Sequence of chain 1.A:
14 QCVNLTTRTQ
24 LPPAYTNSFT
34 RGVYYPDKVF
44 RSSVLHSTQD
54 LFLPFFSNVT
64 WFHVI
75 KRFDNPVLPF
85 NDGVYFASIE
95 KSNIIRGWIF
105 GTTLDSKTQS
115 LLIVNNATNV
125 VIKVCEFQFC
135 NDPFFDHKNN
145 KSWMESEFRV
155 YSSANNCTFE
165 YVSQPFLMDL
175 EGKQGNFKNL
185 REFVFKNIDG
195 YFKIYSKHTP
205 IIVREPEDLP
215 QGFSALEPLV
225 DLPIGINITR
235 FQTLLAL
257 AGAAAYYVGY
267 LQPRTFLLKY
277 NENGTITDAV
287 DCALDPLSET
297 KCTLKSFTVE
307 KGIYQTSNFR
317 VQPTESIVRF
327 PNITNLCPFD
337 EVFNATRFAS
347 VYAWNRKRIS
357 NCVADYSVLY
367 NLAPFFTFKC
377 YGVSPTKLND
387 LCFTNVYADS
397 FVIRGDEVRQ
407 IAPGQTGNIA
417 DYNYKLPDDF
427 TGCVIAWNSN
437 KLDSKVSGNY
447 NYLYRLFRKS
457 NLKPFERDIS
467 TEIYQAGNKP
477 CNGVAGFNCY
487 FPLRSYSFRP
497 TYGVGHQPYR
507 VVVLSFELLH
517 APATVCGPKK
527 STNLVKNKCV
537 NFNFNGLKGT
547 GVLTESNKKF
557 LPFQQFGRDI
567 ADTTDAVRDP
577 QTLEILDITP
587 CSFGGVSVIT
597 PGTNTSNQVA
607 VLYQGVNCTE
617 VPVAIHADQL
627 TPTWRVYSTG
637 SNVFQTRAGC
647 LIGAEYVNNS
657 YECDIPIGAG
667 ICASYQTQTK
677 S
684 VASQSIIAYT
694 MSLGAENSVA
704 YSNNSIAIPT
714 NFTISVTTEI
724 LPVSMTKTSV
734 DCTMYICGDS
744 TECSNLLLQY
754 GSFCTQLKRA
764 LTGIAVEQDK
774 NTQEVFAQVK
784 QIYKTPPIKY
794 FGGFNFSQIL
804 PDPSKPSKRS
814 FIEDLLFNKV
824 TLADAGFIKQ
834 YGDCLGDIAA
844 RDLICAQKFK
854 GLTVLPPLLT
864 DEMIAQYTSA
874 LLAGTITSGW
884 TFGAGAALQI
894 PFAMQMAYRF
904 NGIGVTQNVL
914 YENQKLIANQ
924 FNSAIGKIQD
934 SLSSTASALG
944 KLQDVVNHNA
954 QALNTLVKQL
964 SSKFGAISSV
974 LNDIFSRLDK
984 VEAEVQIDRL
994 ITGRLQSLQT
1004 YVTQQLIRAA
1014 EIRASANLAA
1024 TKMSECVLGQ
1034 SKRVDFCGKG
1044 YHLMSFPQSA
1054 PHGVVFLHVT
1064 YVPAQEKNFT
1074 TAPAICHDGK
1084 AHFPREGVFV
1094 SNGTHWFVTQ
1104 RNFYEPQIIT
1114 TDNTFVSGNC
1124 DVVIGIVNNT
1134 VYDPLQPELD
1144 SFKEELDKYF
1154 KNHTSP

This small molecule binds to this protein.
Small molecule (SMILES): CC(=O)N[C@H]1[C@H](O[C@H]2[C@H](O)[C@@H](NC(C)=O)CO[C@@H]2CO)O[C@H](CO)[C@@H](O[C@H]2O[C@H](CO)[C@@H](O)[C@H](O)[C@@H]2O)[C@@H]1O

Binding-site contacts:
Ligand atom C6 contacts residue THR106 of chain 1.B at 4.1 Å.
Ligand atom O3 contacts residue SER456 of chain 1.A at 3.6 Å.
Ligand atom C8 contacts residue GLU462 of chain 1.A at 3.4 Å.
Ligand atom O7 contacts residue ASN231 of chain 1.B at 3.8 Å.
Ligand atom C4 contacts residue ASN231 of chain 1.B at 4.3 Å.
Ligand atom C2 contacts residue ASN231 of chain 1.B at 2.8 Å.
Ligand atom O7 contacts residue GLU462 of chain 1.A at 3.1 Å (salt-bridge).
Ligand atom C3 contacts residue ASN231 of chain 1.B at 3.9 Å.
Ligand atom C8 contacts residue LYS459 of chain 1.A at 2.9 Å.
Ligand atom C7 contacts residue ASN231 of chain 1.B at 3.7 Å.
Ligand atom C6 contacts residue LYS455 of chain 1.A at 4.0 Å.
Ligand atom C7 contacts residue LYS459 of chain 1.A at 4.3 Å.
Ligand atom C5 contacts residue THR233 of chain 1.B at 4.5 Å.
Ligand atom C8 contacts residue LEU458 of chain 1.A at 4.3 Å (hydrophobic).
Ligand atom N2 contacts residue ASN231 of chain 1.B at 3.2 Å (h-bond).
Ligand atom O7 contacts residue ARG454 of chain 1.A at 3.3 Å (salt-bridge).
Ligand atom C5 contacts residue LYS455 of chain 1.A at 4.5 Å.
Ligand atom O5 contacts residue THR106 of chain 1.B at 4.4 Å.
Ligand atom C7 contacts residue ARG454 of chain 1.A at 4.0 Å.
Ligand atom O6 contacts residue THR106 of chain 1.B at 3.7 Å.
Ligand atom O5 contacts residue ASN231 of chain 1.B at 2.3 Å (h-bond).
Ligand atom C5 contacts residue ASN231 of chain 1.B at 3.5 Å.
Ligand atom C8 contacts residue ASN457 of chain 1.A at 4.4 Å.
Ligand atom C7 contacts residue GLU462 of chain 1.A at 3.6 Å.
Ligand atom C8 contacts residue THR233 of chain 1.B at 4.1 Å.
Ligand atom C1 contacts residue ASN231 of chain 1.B at 1.5 Å.
Ligand atom O5 contacts residue THR233 of chain 1.B at 4.4 Å.

Sequence of chain 1.B:
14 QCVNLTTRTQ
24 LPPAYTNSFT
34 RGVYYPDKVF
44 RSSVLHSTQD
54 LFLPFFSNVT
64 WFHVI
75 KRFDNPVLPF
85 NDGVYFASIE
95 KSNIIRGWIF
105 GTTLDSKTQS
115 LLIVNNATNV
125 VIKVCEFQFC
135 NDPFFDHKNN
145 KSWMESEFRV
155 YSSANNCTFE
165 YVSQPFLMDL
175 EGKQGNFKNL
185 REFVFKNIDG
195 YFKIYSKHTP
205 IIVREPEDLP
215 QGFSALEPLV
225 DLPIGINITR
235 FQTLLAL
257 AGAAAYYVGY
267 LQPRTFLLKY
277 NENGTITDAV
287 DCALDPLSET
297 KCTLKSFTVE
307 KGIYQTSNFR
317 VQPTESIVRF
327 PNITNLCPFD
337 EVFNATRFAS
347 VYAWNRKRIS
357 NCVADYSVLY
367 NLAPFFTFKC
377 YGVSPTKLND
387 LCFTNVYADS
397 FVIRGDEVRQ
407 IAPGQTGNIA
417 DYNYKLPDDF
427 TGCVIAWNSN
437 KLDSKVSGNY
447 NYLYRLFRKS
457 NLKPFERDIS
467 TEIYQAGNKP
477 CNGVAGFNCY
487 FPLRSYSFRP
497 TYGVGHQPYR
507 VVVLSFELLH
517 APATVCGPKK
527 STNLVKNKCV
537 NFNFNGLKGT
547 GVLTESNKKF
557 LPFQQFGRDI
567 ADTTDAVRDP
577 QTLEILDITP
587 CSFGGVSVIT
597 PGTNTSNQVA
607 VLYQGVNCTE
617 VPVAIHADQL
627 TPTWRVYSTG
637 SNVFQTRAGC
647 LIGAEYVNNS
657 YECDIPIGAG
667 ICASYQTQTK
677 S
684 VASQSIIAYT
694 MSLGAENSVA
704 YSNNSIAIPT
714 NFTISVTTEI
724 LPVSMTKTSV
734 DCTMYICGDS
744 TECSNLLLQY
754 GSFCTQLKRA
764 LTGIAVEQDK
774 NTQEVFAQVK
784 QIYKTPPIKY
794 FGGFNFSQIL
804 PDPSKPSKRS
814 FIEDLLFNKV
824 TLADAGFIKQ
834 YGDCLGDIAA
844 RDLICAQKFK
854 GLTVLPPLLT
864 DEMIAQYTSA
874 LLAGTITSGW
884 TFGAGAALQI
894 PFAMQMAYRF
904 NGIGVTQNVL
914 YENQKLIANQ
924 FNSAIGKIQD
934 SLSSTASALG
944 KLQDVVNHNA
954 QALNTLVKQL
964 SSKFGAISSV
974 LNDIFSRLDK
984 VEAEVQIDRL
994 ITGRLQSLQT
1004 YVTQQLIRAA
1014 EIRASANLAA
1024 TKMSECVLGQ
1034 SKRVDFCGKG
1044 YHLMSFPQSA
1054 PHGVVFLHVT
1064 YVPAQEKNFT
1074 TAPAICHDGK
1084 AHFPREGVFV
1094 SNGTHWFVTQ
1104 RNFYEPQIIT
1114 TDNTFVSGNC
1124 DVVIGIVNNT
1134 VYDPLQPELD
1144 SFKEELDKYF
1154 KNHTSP